Sequence of chain 1.A:
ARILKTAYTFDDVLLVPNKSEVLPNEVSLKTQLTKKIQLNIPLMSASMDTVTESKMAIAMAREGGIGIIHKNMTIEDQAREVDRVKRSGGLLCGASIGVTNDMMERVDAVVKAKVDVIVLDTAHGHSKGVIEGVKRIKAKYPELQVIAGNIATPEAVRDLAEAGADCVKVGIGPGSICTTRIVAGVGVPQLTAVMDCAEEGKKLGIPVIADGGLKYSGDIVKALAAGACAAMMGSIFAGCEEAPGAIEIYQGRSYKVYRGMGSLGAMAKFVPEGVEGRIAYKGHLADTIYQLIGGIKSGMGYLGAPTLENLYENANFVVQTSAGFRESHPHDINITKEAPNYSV

Sequence of chain 1.B:
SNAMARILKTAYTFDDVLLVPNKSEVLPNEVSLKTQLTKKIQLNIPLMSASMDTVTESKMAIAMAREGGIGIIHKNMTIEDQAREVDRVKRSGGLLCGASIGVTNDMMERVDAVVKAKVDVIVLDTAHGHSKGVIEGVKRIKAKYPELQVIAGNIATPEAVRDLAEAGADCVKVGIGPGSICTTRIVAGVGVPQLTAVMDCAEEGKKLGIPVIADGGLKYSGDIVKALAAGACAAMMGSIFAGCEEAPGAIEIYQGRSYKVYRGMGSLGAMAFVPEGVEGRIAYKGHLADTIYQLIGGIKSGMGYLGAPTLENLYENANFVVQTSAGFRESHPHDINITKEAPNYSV

The protein below binds the small molecule below.
Small molecule (SMILES): C=C(C)c1cccc(C(C)(C)NC(=O)Nc2ccc(Cl)c(N[C@@H]3O[C@H](CO)[C@H](O)[C@H]3O)c2)c1

Binding-site contacts:
Ligand atom CL1 contacts residue GLY318 of chain 1.A at 3.3 Å.
Ligand atom C1 contacts residue GLY266 of chain 1.B at 3.9 Å.
Ligand atom C12 contacts residue MET271 of chain 1.B at 3.8 Å (hydrophobic).
Ligand atom O6 contacts residue SER131 of chain 1.B at 3.9 Å.
Ligand atom N4 contacts residue GLU290 of chain 1.B at 3.0 Å (salt-bridge).
Ligand atom O5 contacts residue SER131 of chain 1.B at 3.1 Å (h-bond).
Ligand atom N3 contacts residue GLU290 of chain 1.B at 3.2 Å (salt-bridge).
Ligand atom C9 contacts residue TYR319 of chain 1.A at 3.9 Å (hydrophobic).
Ligand atom C13 contacts residue VAL288 of chain 1.B at 3.9 Å (hydrophobic).
Ligand atom C13 contacts residue GLU290 of chain 1.B at 3.6 Å.
Ligand atom C17 contacts residue GLU290 of chain 1.B at 3.9 Å.
Ligand atom C7 contacts residue IMP1 of chain 1.J at 3.7 Å.
Ligand atom C19 contacts residue PRO28 of chain 1.A at 3.6 Å (hydrophobic).
Ligand atom C10 contacts residue GLU290 of chain 1.B at 3.6 Å.
Ligand atom O4 contacts residue ALA127 of chain 1.B at 3.4 Å (h-bond).
Ligand atom C2 contacts residue GLY266 of chain 1.B at 3.6 Å.
Ligand atom C18 contacts residue GLU290 of chain 1.B at 3.9 Å.
Ligand atom C26 contacts residue THR126 of chain 1.B at 3.6 Å.
Ligand atom C19 contacts residue SER315 of chain 1.A at 3.6 Å.
Ligand atom O2 contacts residue ALA127 of chain 1.B at 3.9 Å.
Ligand atom C8 contacts residue IMP1 of chain 1.J at 3.5 Å.
Ligand atom O5 contacts residue HIS128 of chain 1.B at 2.9 Å (h-bond).
Ligand atom C9 contacts residue THR184 of chain 1.B at 3.4 Å.
Ligand atom C4 contacts residue GLY266 of chain 1.B at 3.9 Å.
Ligand atom C18 contacts residue SER315 of chain 1.A at 3.3 Å.
Ligand atom O6 contacts residue LEU27 of chain 1.A at 3.3 Å.
Ligand atom C7 contacts residue ALA127 of chain 1.B at 3.8 Å (hydrophobic).
Ligand atom C13 contacts residue MET271 of chain 1.B at 3.7 Å (hydrophobic).
Ligand atom O4 contacts residue THR126 of chain 1.B at 3.3 Å.
Ligand atom C20 contacts residue PRO28 of chain 1.A at 3.8 Å (hydrophobic).
Ligand atom C3 contacts residue GLY266 of chain 1.B at 3.7 Å.
Ligand atom CL1 contacts residue HIS128 of chain 1.B at 3.8 Å.
Ligand atom C3 contacts residue MET265 of chain 1.B at 3.7 Å (hydrophobic).
Ligand atom C29 contacts residue LEU27 of chain 1.A at 3.9 Å (hydrophobic).
Ligand atom C9 contacts residue ALA127 of chain 1.B at 3.6 Å (hydrophobic).
Ligand atom C25 contacts residue THR126 of chain 1.B at 3.8 Å.
Ligand atom C9 contacts residue GLU290 of chain 1.B at 3.8 Å.
Ligand atom C18 contacts residue TYR319 of chain 1.A at 3.6 Å (hydrophobic).
Ligand atom C13 contacts residue GLY266 of chain 1.B at 3.8 Å.
Ligand atom C9 contacts residue IMP1 of chain 1.J at 3.4 Å.